This protein binds this small molecule.
Small molecule (SMILES): O=P(O)(O)OC[C@H]1O[C@](O)(COP(=O)(O)O)[C@@H](O)[C@@H]1O

Binding-site contacts:
Ligand atom O2P contacts residue ARG405 of chain 1.G at 2.7 Å (salt-bridge).
Ligand atom C4 contacts residue GLY434 of chain 1.G at 3.3 Å.
Ligand atom O4P contacts residue THR349 of chain 1.G at 3.2 Å (h-bond).
Ligand atom O1P contacts residue PRO433 of chain 1.G at 3.5 Å.
Ligand atom C6 contacts residue LEU347 of chain 1.G at 3.6 Å (hydrophobic).
Ligand atom O2 contacts residue LEU347 of chain 1.G at 3.5 Å.
Ligand atom O3P contacts residue TRP398 of chain 1.G at 2.8 Å (h-bond).
Ligand atom O6P contacts residue GLY436 of chain 1.G at 2.8 Å (h-bond).
Ligand atom O3P contacts residue ARG405 of chain 1.G at 2.8 Å (salt-bridge).
Ligand atom P2 contacts residue THR348 of chain 1.G at 3.4 Å.
Ligand atom O1P contacts residue GLY434 of chain 1.G at 2.9 Å (h-bond).
Ligand atom O5P contacts residue THR348 of chain 1.G at 2.5 Å (h-bond).
Ligand atom O6 contacts residue THR348 of chain 1.G at 3.5 Å.
Ligand atom O4P contacts residue THR348 of chain 1.G at 3.5 Å (h-bond).
Ligand atom O5P contacts residue ARG352 of chain 1.G at 3.8 Å.
Ligand atom C4 contacts residue THR438 of chain 1.G at 3.8 Å.
Ligand atom O5 contacts residue LEU347 of chain 1.G at 3.7 Å.
Ligand atom C6 contacts residue THR438 of chain 1.G at 3.4 Å.
Ligand atom O6P contacts residue SER435 of chain 1.G at 3.2 Å (h-bond).
Ligand atom O4 contacts residue GLY434 of chain 1.G at 2.5 Å (h-bond).
Ligand atom O4 contacts residue THR438 of chain 1.G at 3.5 Å (h-bond).
Ligand atom C6 contacts residue SER353 of chain 1.G at 3.8 Å.
Ligand atom C5 contacts residue GLY434 of chain 1.G at 3.5 Å.
Ligand atom O2 contacts residue GLY430 of chain 1.G at 3.4 Å (h-bond).
Ligand atom O4 contacts residue GLY436 of chain 1.G at 3.8 Å.
Ligand atom O3 contacts residue ARG432 of chain 1.G at 2.6 Å (salt-bridge).
Ligand atom P2 contacts residue SER353 of chain 1.G at 3.6 Å.
Ligand atom O6P contacts residue SER353 of chain 1.G at 3.8 Å.
Ligand atom O6 contacts residue THR349 of chain 1.G at 3.1 Å (h-bond).
Ligand atom O4P contacts residue SER435 of chain 1.G at 2.9 Å (h-bond).
Ligand atom O4P contacts residue THR350 of chain 1.G at 2.8 Å (h-bond).
Ligand atom O5P contacts residue SER353 of chain 1.G at 2.7 Å (h-bond).
Ligand atom P1 contacts residue ARG405 of chain 1.G at 3.6 Å.
Ligand atom C3 contacts residue GLY434 of chain 1.G at 3.5 Å.
Ligand atom O3 contacts residue GLY430 of chain 1.G at 3.2 Å.
Ligand atom C3 contacts residue ARG432 of chain 1.G at 3.3 Å.
Ligand atom P2 contacts residue THR349 of chain 1.G at 3.7 Å.
Ligand atom O1 contacts residue GLY434 of chain 1.G at 3.7 Å.
Ligand atom O4 contacts residue TYR437 of chain 1.G at 2.9 Å (h-bond).
Ligand atom P2 contacts residue SER435 of chain 1.G at 3.6 Å.

Sequence of chain 1.G:
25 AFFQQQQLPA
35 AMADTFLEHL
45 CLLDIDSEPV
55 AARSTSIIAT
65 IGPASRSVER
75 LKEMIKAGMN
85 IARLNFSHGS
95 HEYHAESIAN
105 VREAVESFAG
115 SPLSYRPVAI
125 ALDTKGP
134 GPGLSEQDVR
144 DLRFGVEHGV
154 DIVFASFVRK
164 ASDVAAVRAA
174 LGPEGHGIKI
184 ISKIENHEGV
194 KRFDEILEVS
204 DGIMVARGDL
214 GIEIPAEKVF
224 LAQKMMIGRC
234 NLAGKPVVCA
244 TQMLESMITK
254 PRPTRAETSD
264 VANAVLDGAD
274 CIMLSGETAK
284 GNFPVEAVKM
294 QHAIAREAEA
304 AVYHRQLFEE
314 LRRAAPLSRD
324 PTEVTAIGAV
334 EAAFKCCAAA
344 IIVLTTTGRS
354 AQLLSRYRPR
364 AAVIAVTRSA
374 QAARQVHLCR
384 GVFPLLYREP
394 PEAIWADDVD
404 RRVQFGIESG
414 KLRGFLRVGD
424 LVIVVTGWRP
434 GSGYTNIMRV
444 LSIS